The protein below binds the small molecule below.
Small molecule (SMILES): Nc1ncnc2c1ncn2[C@@H]1O[C@H](CO[P](=O)(O)O[P](=O)(O)NP(=O)(O)O)[C@@H](O)[C@H]1O

Binding-site contacts:
Ligand atom PG contacts residue MG1 of chain 1.G at 3.2 Å.
Ligand atom O3' contacts residue ASP51 of chain 1.A at 2.8 Å (salt-bridge).
Ligand atom O2G contacts residue MG1 of chain 1.G at 2.0 Å.
Ligand atom PA contacts residue MG1 of chain 1.G at 3.4 Å.
Ligand atom N9 contacts residue GLY143 of chain 1.A at 3.4 Å (h-bond).
Ligand atom C5 contacts residue THR145 of chain 1.A at 3.6 Å.
Ligand atom PB contacts residue MG1 of chain 1.G at 3.3 Å.
Ligand atom N7 contacts residue THR145 of chain 1.A at 3.0 Å (h-bond).
Ligand atom N3 contacts residue GLY143 of chain 1.A at 3.2 Å (h-bond).
Ligand atom N6 contacts residue THR145 of chain 1.A at 2.9 Å (h-bond).
Ligand atom N7 contacts residue GLY143 of chain 1.A at 3.4 Å.
Ligand atom N7 contacts residue ASP144 of chain 1.A at 3.1 Å (salt-bridge).
Ligand atom C4 contacts residue GLY143 of chain 1.A at 3.3 Å.
Ligand atom C8 contacts residue GLY143 of chain 1.A at 3.3 Å.
Ligand atom C8 contacts residue ARG30 of chain 1.A at 3.3 Å.
Ligand atom C2' contacts residue GLY143 of chain 1.A at 3.4 Å.
Ligand atom O2' contacts residue GLY142 of chain 1.A at 3.4 Å.
Ligand atom C5 contacts residue ASP144 of chain 1.A at 3.3 Å.
Ligand atom C6 contacts residue LEU110 of chain 1.A at 3.4 Å (hydrophobic).
Ligand atom O1B contacts residue MG1 of chain 1.G at 2.3 Å.
Ligand atom C3' contacts residue ASP51 of chain 1.A at 3.3 Å.
Ligand atom O1A contacts residue ARG30 of chain 1.A at 3.6 Å.
Ligand atom O2G contacts residue MG1 of chain 1.H at 3.6 Å.
Ligand atom O4' contacts residue ARG30 of chain 1.A at 3.2 Å (salt-bridge).
Ligand atom C5 contacts residue GLY143 of chain 1.A at 3.4 Å.
Ligand atom N7 contacts residue ARG30 of chain 1.A at 3.5 Å.
Ligand atom C2 contacts residue GLY142 of chain 1.A at 3.3 Å.
Ligand atom O3A contacts residue MG1 of chain 1.G at 3.5 Å.
Ligand atom N3 contacts residue GLY142 of chain 1.A at 3.1 Å.
Ligand atom O2G contacts residue ASP144 of chain 1.A at 3.0 Å (salt-bridge).
Ligand atom O2A contacts residue ASP144 of chain 1.A at 3.0 Å (salt-bridge).
Ligand atom C6 contacts residue THR145 of chain 1.A at 3.6 Å.
Ligand atom PG contacts residue MG1 of chain 1.H at 3.2 Å.
Ligand atom N6 contacts residue LEU110 of chain 1.A at 3.3 Å (h-bond).
Ligand atom O2' contacts residue GLY143 of chain 1.A at 3.1 Å (h-bond).
Ligand atom N6 contacts residue ASP144 of chain 1.A at 3.5 Å (salt-bridge).
Ligand atom O1G contacts residue MG1 of chain 1.H at 1.8 Å.
Ligand atom O2A contacts residue MG1 of chain 1.G at 2.2 Å.
Ligand atom O3' contacts residue GLY50 of chain 1.A at 2.9 Å (h-bond).
Ligand atom C8 contacts residue ASP144 of chain 1.A at 3.5 Å.

Sequence of chain 1.A:
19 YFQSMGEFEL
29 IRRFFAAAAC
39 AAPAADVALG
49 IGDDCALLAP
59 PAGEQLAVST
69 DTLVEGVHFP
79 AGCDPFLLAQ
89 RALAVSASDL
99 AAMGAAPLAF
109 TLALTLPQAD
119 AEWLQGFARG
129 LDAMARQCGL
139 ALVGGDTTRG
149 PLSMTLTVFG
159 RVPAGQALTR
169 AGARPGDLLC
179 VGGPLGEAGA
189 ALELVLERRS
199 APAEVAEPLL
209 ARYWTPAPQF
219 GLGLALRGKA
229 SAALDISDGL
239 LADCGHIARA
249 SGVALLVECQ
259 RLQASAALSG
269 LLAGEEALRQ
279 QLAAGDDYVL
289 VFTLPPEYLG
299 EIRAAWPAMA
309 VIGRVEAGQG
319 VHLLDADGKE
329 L